Sequence of chain 1.A:
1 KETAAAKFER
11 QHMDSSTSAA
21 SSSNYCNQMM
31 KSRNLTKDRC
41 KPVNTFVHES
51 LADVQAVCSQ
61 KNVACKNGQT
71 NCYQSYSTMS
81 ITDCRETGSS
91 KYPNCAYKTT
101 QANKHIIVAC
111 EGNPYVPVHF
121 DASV

This protein binds this small molecule.
Small molecule (SMILES): Nc1ncnc2c1ncn2[C@@H]1O[C@H](COP(=O)(O)O)[C@@H](OP(=O)(O)O)[C@H]1O

Binding-site contacts:
Ligand atom C1' contacts residue HIS119 of chain 1.A at 3.9 Å.
Ligand atom O6P contacts residue PHE120 of chain 1.A at 3.7 Å.
Ligand atom N7 contacts residue ASN67 of chain 1.A at 3.5 Å (h-bond).
Ligand atom N7 contacts residue HIS119 of chain 1.A at 3.5 Å.
Ligand atom N3 contacts residue HIS119 of chain 1.A at 3.8 Å.
Ligand atom C6 contacts residue GLN69 of chain 1.A at 3.4 Å.
Ligand atom C5 contacts residue ASN67 of chain 1.A at 3.9 Å.
Ligand atom P2 contacts residue HIS119 of chain 1.A at 3.5 Å.
Ligand atom O4' contacts residue HIS119 of chain 1.A at 3.6 Å.
Ligand atom C5' contacts residue VAL118 of chain 1.A at 3.7 Å (hydrophobic).
Ligand atom N1 contacts residue ALA109 of chain 1.A at 3.5 Å.
Ligand atom O4P contacts residue GLN11 of chain 1.A at 3.9 Å.
Ligand atom O4P contacts residue HIS119 of chain 1.A at 3.4 Å.
Ligand atom O6P contacts residue HIS119 of chain 1.A at 3.4 Å (h-bond).
Ligand atom C6 contacts residue ALA109 of chain 1.A at 3.5 Å (hydrophobic).
Ligand atom O5P contacts residue GLN11 of chain 1.A at 2.9 Å (h-bond).
Ligand atom C8 contacts residue HIS119 of chain 1.A at 3.5 Å.
Ligand atom N1 contacts residue ASN71 of chain 1.A at 3.2 Å (h-bond).
Ligand atom N1 contacts residue GLU111 of chain 1.A at 3.8 Å.
Ligand atom C2' contacts residue HIS119 of chain 1.A at 3.8 Å.
Ligand atom N9 contacts residue HIS119 of chain 1.A at 3.6 Å.
Ligand atom O1P contacts residue LYS7 of chain 1.A at 3.7 Å.
Ligand atom N1 contacts residue GLN69 of chain 1.A at 3.7 Å.
Ligand atom O4P contacts residue PHE120 of chain 1.A at 3.0 Å (h-bond).
Ligand atom C2 contacts residue GLU111 of chain 1.A at 3.2 Å.
Ligand atom N6 contacts residue ASN71 of chain 1.A at 3.0 Å (h-bond).
Ligand atom C6 contacts residue ASN71 of chain 1.A at 3.9 Å.
Ligand atom O4P contacts residue HIS12 of chain 1.A at 2.6 Å (h-bond).
Ligand atom N6 contacts residue CYS65 of chain 1.A at 3.4 Å (h-bond).
Ligand atom O5P contacts residue HIS12 of chain 1.A at 3.9 Å.
Ligand atom O5P contacts residue LYS41 of chain 1.A at 3.0 Å (salt-bridge).
Ligand atom N6 contacts residue ALA109 of chain 1.A at 3.6 Å.
Ligand atom C5 contacts residue HIS119 of chain 1.A at 3.7 Å.
Ligand atom C5 contacts residue GLN69 of chain 1.A at 3.9 Å.
Ligand atom N6 contacts residue ASN67 of chain 1.A at 3.6 Å.
Ligand atom C5' contacts residue HIS119 of chain 1.A at 3.5 Å.
Ligand atom P2 contacts residue HIS12 of chain 1.A at 3.6 Å.
Ligand atom C4 contacts residue HIS119 of chain 1.A at 3.7 Å.
Ligand atom O5' contacts residue HIS119 of chain 1.A at 2.8 Å (h-bond).
Ligand atom N6 contacts residue GLN69 of chain 1.A at 3.3 Å (h-bond).